This protein binds this small molecule.
Small molecule (SMILES): CC(=O)N1c2ccc(-c3ccc(C(=O)O)cc3)cc2[C@H](Nc2ccc(Cl)cc2)C[C@@H]1C

Binding-site contacts:
Ligand atom C15 contacts residue PRO55 of chain 1.C at 3.5 Å (hydrophobic).
Ligand atom C5 contacts residue HIS117 of chain 1.C at 3.7 Å.
Ligand atom O1 contacts residue CYS109 of chain 1.C at 3.6 Å.
Ligand atom CL1 contacts residue TRP54 of chain 1.C at 3.9 Å.
Ligand atom C8 contacts residue TRP54 of chain 1.C at 4.0 Å (hydrophobic).
Ligand atom C17 contacts residue ASN113 of chain 1.C at 4.0 Å.
Ligand atom C19 contacts residue TRP54 of chain 1.C at 3.8 Å (hydrophobic).
Ligand atom C23 contacts residue TRP54 of chain 1.C at 3.8 Å (hydrophobic).
Ligand atom C24 contacts residue LEU65 of chain 1.C at 3.9 Å (hydrophobic).
Ligand atom C1 contacts residue ASN113 of chain 1.C at 3.9 Å.
Ligand atom C2 contacts residue ASN113 of chain 1.C at 3.4 Å.
Ligand atom C7 contacts residue VAL119 of chain 1.C at 4.1 Å (hydrophobic).
Ligand atom N1 contacts residue HIS117 of chain 1.C at 4.0 Å.
Ligand atom C4 contacts residue VAL119 of chain 1.C at 3.9 Å (hydrophobic).
Ligand atom C20 contacts residue TRP54 of chain 1.C at 4.1 Å (hydrophobic).
Ligand atom O1 contacts residue ASN113 of chain 1.C at 3.1 Å (h-bond).
Ligand atom CL1 contacts residue MET122 of chain 1.C at 4.0 Å.
Ligand atom C18 contacts residue VAL119 of chain 1.C at 3.6 Å (hydrophobic).
Ligand atom C17 contacts residue VAL119 of chain 1.C at 3.8 Å (hydrophobic).
Ligand atom C24 contacts residue TRP54 of chain 1.C at 3.6 Å (hydrophobic).
Ligand atom C18 contacts residue PRO55 of chain 1.C at 3.9 Å (hydrophobic).
Ligand atom C13 contacts residue LEU65 of chain 1.C at 4.1 Å (hydrophobic).
Ligand atom C7 contacts residue MET122 of chain 1.C at 3.9 Å (hydrophobic).
Ligand atom N2 contacts residue VAL119 of chain 1.C at 4.1 Å.
Ligand atom CL1 contacts residue ASP118 of chain 1.C at 4.0 Å.
Ligand atom C7 contacts residue TRP54 of chain 1.C at 3.6 Å (hydrophobic).
Ligand atom C6 contacts residue TRP54 of chain 1.C at 4.0 Å (hydrophobic).
Ligand atom C1 contacts residue LEU67 of chain 1.C at 3.4 Å (hydrophobic).
Ligand atom C17 contacts residue CYS109 of chain 1.C at 4.1 Å (hydrophobic).
Ligand atom C22 contacts residue TRP54 of chain 1.C at 4.0 Å (hydrophobic).
Ligand atom C14 contacts residue LEU65 of chain 1.C at 4.2 Å (hydrophobic).
Ligand atom C15 contacts residue VAL60 of chain 1.C at 3.7 Å (hydrophobic).
Ligand atom C14 contacts residue PRO55 of chain 1.C at 3.4 Å (hydrophobic).
Ligand atom C18 contacts residue PHE56 of chain 1.C at 3.5 Å (hydrophobic).
Ligand atom C1 contacts residue VAL60 of chain 1.C at 4.1 Å (hydrophobic).
Ligand atom C6 contacts residue VAL119 of chain 1.C at 3.7 Å (hydrophobic).
Ligand atom C9 contacts residue HIS117 of chain 1.C at 4.0 Å.
Ligand atom C18 contacts residue CYS109 of chain 1.C at 4.1 Å (hydrophobic).
Ligand atom C3 contacts residue ASN113 of chain 1.C at 3.6 Å.
Ligand atom C10 contacts residue HIS117 of chain 1.C at 3.6 Å.

Sequence of chain 1.C:
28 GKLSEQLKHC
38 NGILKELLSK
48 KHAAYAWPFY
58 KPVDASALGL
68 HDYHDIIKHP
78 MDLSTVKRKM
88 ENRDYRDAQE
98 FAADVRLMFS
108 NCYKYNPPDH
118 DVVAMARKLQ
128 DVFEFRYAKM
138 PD